Sequence of chain 1.H:
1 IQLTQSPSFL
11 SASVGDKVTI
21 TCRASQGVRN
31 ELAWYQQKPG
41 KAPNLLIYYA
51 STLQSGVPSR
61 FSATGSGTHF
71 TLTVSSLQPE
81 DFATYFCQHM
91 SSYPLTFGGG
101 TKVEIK

Sequence of chain 1.G:
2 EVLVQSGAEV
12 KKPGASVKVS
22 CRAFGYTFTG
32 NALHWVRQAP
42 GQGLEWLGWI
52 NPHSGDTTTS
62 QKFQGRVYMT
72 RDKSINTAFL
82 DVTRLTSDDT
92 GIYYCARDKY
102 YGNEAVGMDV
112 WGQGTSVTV

This small molecule binds to this protein.
Small molecule (SMILES): CC(=O)N[C@H]1[C@H](O[C@H]2[C@H](O)[C@@H](NC(C)=O)CO[C@@H]2CO)O[C@H](CO)[C@@H](O[C@@H]2O[C@H](CO[C@H]3O[C@H](CO)[C@@H](O)[C@H](O)[C@@H]3O)[C@@H](O)[C@H](O[C@H]3O[C@H](CO)[C@@H](O)[C@H](O)[C@@H]3O)[C@@H]2O)[C@@H]1O

Sequence of chain 1.F:
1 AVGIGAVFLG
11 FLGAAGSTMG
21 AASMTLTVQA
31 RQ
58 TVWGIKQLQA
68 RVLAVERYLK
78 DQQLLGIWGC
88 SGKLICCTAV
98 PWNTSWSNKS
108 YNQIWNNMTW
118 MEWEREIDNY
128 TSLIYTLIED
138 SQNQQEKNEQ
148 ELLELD

Sequence of chain 1.E:
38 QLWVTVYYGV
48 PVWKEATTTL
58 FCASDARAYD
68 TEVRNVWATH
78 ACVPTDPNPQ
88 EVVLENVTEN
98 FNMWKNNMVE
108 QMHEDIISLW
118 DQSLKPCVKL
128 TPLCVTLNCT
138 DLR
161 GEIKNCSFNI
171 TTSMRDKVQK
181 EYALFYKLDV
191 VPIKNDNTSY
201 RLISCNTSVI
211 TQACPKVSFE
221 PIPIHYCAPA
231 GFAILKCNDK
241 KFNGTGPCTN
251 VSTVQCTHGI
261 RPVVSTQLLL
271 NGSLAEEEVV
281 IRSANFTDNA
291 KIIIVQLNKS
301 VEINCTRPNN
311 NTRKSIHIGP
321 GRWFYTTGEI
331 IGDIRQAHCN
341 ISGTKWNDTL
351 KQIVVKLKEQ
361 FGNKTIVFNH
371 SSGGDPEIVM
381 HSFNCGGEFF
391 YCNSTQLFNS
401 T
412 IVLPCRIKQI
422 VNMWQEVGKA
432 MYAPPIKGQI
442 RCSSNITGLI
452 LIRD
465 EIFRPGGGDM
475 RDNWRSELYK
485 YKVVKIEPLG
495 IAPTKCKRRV

Binding-site contacts:
Ligand atom O3 contacts residue ARG29 of chain 1.H at 4.4 Å.
Ligand atom O3 contacts residue TYR49 of chain 1.H at 4.1 Å.
Ligand atom O4 contacts residue TYR49 of chain 1.H at 4.3 Å.
Ligand atom C8 contacts residue ASN114 of chain 1.F at 4.4 Å.
Ligand atom C2 contacts residue GLY16 of chain 1.F at 3.7 Å.
Ligand atom C8 contacts residue THR18 of chain 1.F at 3.7 Å.
Ligand atom O3 contacts residue TYR102 of chain 1.G at 3.5 Å.
Ligand atom C7 contacts residue ASN93 of chain 1.E at 3.6 Å.
Ligand atom C3 contacts residue ASN93 of chain 1.E at 3.8 Å.
Ligand atom C7 contacts residue GLU92 of chain 1.E at 4.2 Å.
Ligand atom C1 contacts residue ALA15 of chain 1.F at 4.1 Å (hydrophobic).
Ligand atom C6 contacts residue SER51 of chain 1.H at 3.6 Å.
Ligand atom O2 contacts residue THR52 of chain 1.H at 4.3 Å.
Ligand atom N2 contacts residue ASN93 of chain 1.E at 2.9 Å (h-bond).
Ligand atom C3 contacts residue ARG29 of chain 1.H at 4.4 Å.
Ligand atom O6 contacts residue TYR48 of chain 1.H at 3.0 Å (h-bond).
Ligand atom C1 contacts residue ASN93 of chain 1.E at 1.5 Å.
Ligand atom C8 contacts residue GLY16 of chain 1.F at 4.0 Å.
Ligand atom C5 contacts residue TYR102 of chain 1.G at 4.2 Å (hydrophobic).
Ligand atom C6 contacts residue TYR102 of chain 1.G at 3.7 Å (hydrophobic).
Ligand atom N2 contacts residue GLY16 of chain 1.F at 3.0 Å (h-bond).
Ligand atom C2 contacts residue TYR49 of chain 1.H at 3.6 Å (hydrophobic).
Ligand atom C4 contacts residue ASN93 of chain 1.E at 4.3 Å.
Ligand atom C1 contacts residue TYR49 of chain 1.H at 3.9 Å (hydrophobic).
Ligand atom C8 contacts residue ASN113 of chain 1.F at 3.8 Å.
Ligand atom O5 contacts residue ALA15 of chain 1.F at 4.3 Å.
Ligand atom O5 contacts residue ASN93 of chain 1.E at 2.4 Å (h-bond).
Ligand atom O7 contacts residue TYR102 of chain 1.G at 4.0 Å.
Ligand atom C8 contacts residue GLU92 of chain 1.E at 3.6 Å.
Ligand atom O5 contacts residue SER51 of chain 1.H at 4.2 Å.
Ligand atom O6 contacts residue TYR102 of chain 1.G at 3.9 Å.
Ligand atom C2 contacts residue ASN93 of chain 1.E at 2.5 Å.
Ligand atom C6 contacts residue TYR49 of chain 1.H at 3.9 Å (hydrophobic).
Ligand atom O7 contacts residue ASN93 of chain 1.E at 3.9 Å.
Ligand atom C6 contacts residue TYR48 of chain 1.H at 4.1 Å (hydrophobic).
Ligand atom C7 contacts residue GLY16 of chain 1.F at 4.0 Å.
Ligand atom C3 contacts residue TYR49 of chain 1.H at 3.8 Å (hydrophobic).
Ligand atom C5 contacts residue ASN93 of chain 1.E at 3.7 Å.
Ligand atom C6 contacts residue ASN30 of chain 1.H at 4.4 Å.
Ligand atom O6 contacts residue SER51 of chain 1.H at 4.1 Å.